Binding-site contacts:
Ligand atom N1 contacts residue GLY639 of chain 54.A at 3.1 Å (h-bond).
Ligand atom C5 contacts residue SER632 of chain 54.A at 4.1 Å.
Ligand atom N1 contacts residue PHE638 of chain 54.A at 4.3 Å.
Ligand atom C8 contacts residue HIS630 of chain 54.A at 3.3 Å.
Ligand atom C2 contacts residue VAL420 of chain 54.A at 4.3 Å (hydrophobic).
Ligand atom C4 contacts residue PRO631 of chain 54.A at 4.0 Å (hydrophobic).
Ligand atom N1 contacts residue PRO421 of chain 54.A at 4.3 Å.
Ligand atom C5 contacts residue PRO631 of chain 54.A at 4.2 Å (hydrophobic).
Ligand atom C6 contacts residue PRO631 of chain 54.A at 3.9 Å (hydrophobic).
Ligand atom O2P contacts residue ASP626 of chain 24.A at 4.2 Å.
Ligand atom N7 contacts residue SER632 of chain 54.A at 4.1 Å.
Ligand atom N1 contacts residue VAL420 of chain 54.A at 3.7 Å.
Ligand atom N9 contacts residue HIS630 of chain 54.A at 4.2 Å.
Ligand atom O1P contacts residue LYS641 of chain 24.A at 4.0 Å.
Ligand atom C6 contacts residue GLY639 of chain 54.A at 3.8 Å.
Ligand atom N7 contacts residue ASN609 of chain 54.A at 3.8 Å.
Ligand atom N3 contacts residue GLY639 of chain 54.A at 4.3 Å.
Ligand atom C4 contacts residue PRO421 of chain 54.A at 4.3 Å (hydrophobic).
Ligand atom N6 contacts residue PHE638 of chain 54.A at 3.9 Å.
Ligand atom N6 contacts residue SER632 of chain 54.A at 3.3 Å (h-bond).
Ligand atom N7 contacts residue PRO421 of chain 54.A at 4.2 Å.
Ligand atom C3' contacts residue HIS630 of chain 54.A at 4.4 Å.
Ligand atom C8 contacts residue PRO421 of chain 54.A at 4.3 Å (hydrophobic).
Ligand atom C2' contacts residue HIS630 of chain 54.A at 3.2 Å.
Ligand atom N6 contacts residue VAL420 of chain 54.A at 4.0 Å.
Ligand atom C6 contacts residue PRO421 of chain 54.A at 4.1 Å (hydrophobic).
Ligand atom N1 contacts residue PRO631 of chain 54.A at 3.5 Å (h-bond).
Ligand atom C2 contacts residue PRO421 of chain 54.A at 4.5 Å (hydrophobic).
Ligand atom N7 contacts residue HIS630 of chain 54.A at 4.1 Å.
Ligand atom C1' contacts residue HIS630 of chain 54.A at 4.0 Å.
Ligand atom N6 contacts residue GLY639 of chain 54.A at 3.6 Å (h-bond).
Ligand atom C6 contacts residue SER632 of chain 54.A at 3.9 Å.
Ligand atom C5 contacts residue PRO421 of chain 54.A at 4.1 Å (hydrophobic).
Ligand atom N3 contacts residue PRO631 of chain 54.A at 3.6 Å.
Ligand atom N9 contacts residue PRO421 of chain 54.A at 4.4 Å.
Ligand atom C6 contacts residue VAL420 of chain 54.A at 4.0 Å (hydrophobic).
Ligand atom C2 contacts residue GLY639 of chain 54.A at 3.1 Å.
Ligand atom C1' contacts residue PRO631 of chain 54.A at 4.3 Å (hydrophobic).
Ligand atom N6 contacts residue GLY637 of chain 54.A at 3.7 Å.
Ligand atom C2 contacts residue PRO631 of chain 54.A at 3.3 Å (hydrophobic).

Sequence of chain 54.A:
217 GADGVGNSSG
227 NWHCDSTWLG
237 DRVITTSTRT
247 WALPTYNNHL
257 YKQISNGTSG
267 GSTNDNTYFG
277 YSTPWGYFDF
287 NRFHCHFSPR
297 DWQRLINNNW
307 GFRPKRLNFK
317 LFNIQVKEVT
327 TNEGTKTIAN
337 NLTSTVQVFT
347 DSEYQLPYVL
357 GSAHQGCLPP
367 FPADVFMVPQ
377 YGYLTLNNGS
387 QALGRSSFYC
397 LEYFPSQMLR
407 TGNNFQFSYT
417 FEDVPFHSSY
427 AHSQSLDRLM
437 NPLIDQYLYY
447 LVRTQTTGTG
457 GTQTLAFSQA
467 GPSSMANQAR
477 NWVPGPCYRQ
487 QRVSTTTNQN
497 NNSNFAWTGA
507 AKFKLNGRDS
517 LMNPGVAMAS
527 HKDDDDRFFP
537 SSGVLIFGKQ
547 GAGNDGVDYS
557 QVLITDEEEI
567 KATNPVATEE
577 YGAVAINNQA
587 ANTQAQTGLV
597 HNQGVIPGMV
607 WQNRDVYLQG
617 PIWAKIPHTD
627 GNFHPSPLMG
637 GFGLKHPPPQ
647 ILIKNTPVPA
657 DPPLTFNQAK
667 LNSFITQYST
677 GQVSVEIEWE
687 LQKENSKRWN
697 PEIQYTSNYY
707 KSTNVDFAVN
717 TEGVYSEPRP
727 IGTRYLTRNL

This small molecule binds to this protein.
Small molecule (SMILES): Nc1ncnc2c1ncn2[C@H]1C[C@H](O)[C@@H](COP(=O)(O)O)O1

Sequence of chain 24.A:
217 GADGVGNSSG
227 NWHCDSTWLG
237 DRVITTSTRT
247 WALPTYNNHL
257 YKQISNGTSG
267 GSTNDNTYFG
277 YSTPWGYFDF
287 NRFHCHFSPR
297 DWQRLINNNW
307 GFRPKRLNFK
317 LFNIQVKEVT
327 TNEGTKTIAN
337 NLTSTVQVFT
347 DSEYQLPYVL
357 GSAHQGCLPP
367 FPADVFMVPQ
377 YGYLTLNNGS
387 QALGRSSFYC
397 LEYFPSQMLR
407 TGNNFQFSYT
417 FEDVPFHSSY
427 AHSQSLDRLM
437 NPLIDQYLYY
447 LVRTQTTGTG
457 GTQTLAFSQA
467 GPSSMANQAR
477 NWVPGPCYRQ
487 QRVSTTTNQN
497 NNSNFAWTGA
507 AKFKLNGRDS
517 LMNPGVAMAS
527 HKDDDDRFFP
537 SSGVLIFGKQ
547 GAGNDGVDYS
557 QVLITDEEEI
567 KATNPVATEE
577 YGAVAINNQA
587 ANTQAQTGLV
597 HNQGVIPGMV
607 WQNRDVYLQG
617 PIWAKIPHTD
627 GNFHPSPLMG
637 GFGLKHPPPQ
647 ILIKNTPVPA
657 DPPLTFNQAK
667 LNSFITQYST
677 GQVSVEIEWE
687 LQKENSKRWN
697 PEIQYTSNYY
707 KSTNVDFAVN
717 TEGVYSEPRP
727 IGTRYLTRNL